Sequence of chain 1.G:
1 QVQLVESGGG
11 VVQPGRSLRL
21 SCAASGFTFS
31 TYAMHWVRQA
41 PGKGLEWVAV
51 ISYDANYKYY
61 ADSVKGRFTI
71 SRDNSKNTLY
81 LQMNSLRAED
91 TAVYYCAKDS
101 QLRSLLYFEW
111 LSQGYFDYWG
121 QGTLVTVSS

A protein and the small-molecule ligand that binds it are described below.
Small molecule (SMILES): CC(=O)N[C@H]1[C@H](O[C@H]2[C@H](O)[C@@H](NC(C)=O)CO[C@@H]2CO)O[C@H](CO)[C@@H](O[C@@H]2O[C@H](CO)[C@@H](O)[C@H](O)[C@@H]2O)[C@@H]1O

Binding-site contacts:
Ligand atom C3 contacts residue ASN56 of chain 1.G at 4.0 Å.
Ligand atom C4 contacts residue ASN38 of chain 1.A at 3.9 Å.
Ligand atom C8 contacts residue ASN22 of chain 1.A at 3.5 Å.
Ligand atom C7 contacts residue ASN56 of chain 1.G at 3.6 Å.
Ligand atom C1 contacts residue TYR107 of chain 1.G at 4.2 Å (hydrophobic).
Ligand atom C7 contacts residue THR37 of chain 1.A at 4.1 Å.
Ligand atom C6 contacts residue ASN38 of chain 1.A at 4.2 Å.
Ligand atom C1 contacts residue ASN56 of chain 1.G at 4.4 Å.
Ligand atom O5 contacts residue ALA39 of chain 1.A at 4.5 Å.
Ligand atom O6 contacts residue ASP54 of chain 1.G at 4.3 Å.
Ligand atom C7 contacts residue ASN38 of chain 1.A at 3.8 Å.
Ligand atom C2 contacts residue ASN56 of chain 1.G at 4.4 Å.
Ligand atom C5 contacts residue ALA39 of chain 1.A at 4.0 Å (hydrophobic).
Ligand atom O4 contacts residue ASN56 of chain 1.G at 4.1 Å.
Ligand atom O5 contacts residue TYR57 of chain 1.G at 3.8 Å.
Ligand atom C8 contacts residue ASN56 of chain 1.G at 4.4 Å.
Ligand atom C4 contacts residue ASN56 of chain 1.G at 4.4 Å.
Ligand atom C8 contacts residue ASP54 of chain 1.G at 4.2 Å.
Ligand atom O7 contacts residue ASN38 of chain 1.A at 4.4 Å.
Ligand atom N2 contacts residue ASN56 of chain 1.G at 4.1 Å.
Ligand atom C8 contacts residue VAL20 of chain 1.A at 3.7 Å (hydrophobic).
Ligand atom C8 contacts residue THR37 of chain 1.A at 3.5 Å.
Ligand atom O6 contacts residue TYR107 of chain 1.G at 4.1 Å.
Ligand atom C6 contacts residue ALA39 of chain 1.A at 3.9 Å (hydrophobic).
Ligand atom C3 contacts residue ASN38 of chain 1.A at 3.6 Å.
Ligand atom O7 contacts residue ASN56 of chain 1.G at 3.0 Å (h-bond).
Ligand atom O5 contacts residue ASN38 of chain 1.A at 2.3 Å (h-bond).
Ligand atom C5 contacts residue ASN38 of chain 1.A at 3.1 Å.
Ligand atom O6 contacts residue ALA39 of chain 1.A at 3.6 Å (h-bond).
Ligand atom O5 contacts residue TYR107 of chain 1.G at 4.0 Å.
Ligand atom C2 contacts residue ASN38 of chain 1.A at 2.3 Å.
Ligand atom C2 contacts residue TYR57 of chain 1.G at 4.0 Å (hydrophobic).
Ligand atom C6 contacts residue ASN56 of chain 1.G at 4.4 Å.
Ligand atom C1 contacts residue TYR57 of chain 1.G at 4.0 Å (hydrophobic).
Ligand atom O6 contacts residue ASN38 of chain 1.A at 4.4 Å.
Ligand atom N2 contacts residue ASN38 of chain 1.A at 2.7 Å (h-bond).
Ligand atom N2 contacts residue THR37 of chain 1.A at 3.9 Å.
Ligand atom C1 contacts residue ASN38 of chain 1.A at 1.2 Å.
Ligand atom C5 contacts residue ASN56 of chain 1.G at 4.0 Å.

Sequence of chain 1.A:
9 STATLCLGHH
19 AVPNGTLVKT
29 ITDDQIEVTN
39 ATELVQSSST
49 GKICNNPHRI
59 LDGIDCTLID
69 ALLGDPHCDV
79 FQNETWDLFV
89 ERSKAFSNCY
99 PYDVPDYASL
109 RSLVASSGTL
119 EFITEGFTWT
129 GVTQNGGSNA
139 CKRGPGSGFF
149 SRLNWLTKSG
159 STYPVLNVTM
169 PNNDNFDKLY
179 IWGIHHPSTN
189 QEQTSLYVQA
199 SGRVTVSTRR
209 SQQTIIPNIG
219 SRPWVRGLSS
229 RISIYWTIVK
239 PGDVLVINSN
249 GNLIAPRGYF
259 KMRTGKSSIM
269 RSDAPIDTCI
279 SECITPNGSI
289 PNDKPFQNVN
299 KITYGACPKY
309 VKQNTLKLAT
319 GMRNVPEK